Sequence of chain 1.A:
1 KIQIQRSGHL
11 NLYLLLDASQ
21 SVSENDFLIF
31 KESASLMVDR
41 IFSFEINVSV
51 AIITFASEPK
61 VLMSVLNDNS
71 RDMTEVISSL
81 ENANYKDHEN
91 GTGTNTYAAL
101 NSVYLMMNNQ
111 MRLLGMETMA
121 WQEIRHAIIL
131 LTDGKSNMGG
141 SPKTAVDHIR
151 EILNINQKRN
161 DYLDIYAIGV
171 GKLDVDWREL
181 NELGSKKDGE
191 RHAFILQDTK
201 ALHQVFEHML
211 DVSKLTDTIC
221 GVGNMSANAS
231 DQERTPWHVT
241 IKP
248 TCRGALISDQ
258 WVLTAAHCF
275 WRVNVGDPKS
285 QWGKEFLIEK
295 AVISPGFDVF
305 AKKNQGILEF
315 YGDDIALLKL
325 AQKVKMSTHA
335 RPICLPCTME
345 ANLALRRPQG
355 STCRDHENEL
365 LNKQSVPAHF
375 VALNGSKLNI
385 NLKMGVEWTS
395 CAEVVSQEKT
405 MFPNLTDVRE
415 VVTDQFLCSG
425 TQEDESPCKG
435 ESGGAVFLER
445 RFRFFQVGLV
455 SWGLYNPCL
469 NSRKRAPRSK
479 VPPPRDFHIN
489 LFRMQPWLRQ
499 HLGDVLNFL

Binding-site contacts:
Ligand atom C6 contacts residue GLN309 of chain 1.A at 4.5 Å.
Ligand atom C6 contacts residue THR410 of chain 1.A at 3.7 Å.
Ligand atom O5 contacts residue ASN408 of chain 1.A at 2.8 Å (h-bond).
Ligand atom C3 contacts residue ASN408 of chain 1.A at 4.1 Å.
Ligand atom C2 contacts residue GLN309 of chain 1.A at 3.6 Å.
Ligand atom C3 contacts residue GLN309 of chain 1.A at 3.6 Å.
Ligand atom O7 contacts residue GLN309 of chain 1.A at 3.5 Å.
Ligand atom C1 contacts residue ASN408 of chain 1.A at 2.2 Å.
Ligand atom C5 contacts residue ASN408 of chain 1.A at 4.2 Å.
Ligand atom C2 contacts residue ASN408 of chain 1.A at 2.6 Å.
Ligand atom O5 contacts residue THR410 of chain 1.A at 4.0 Å.
Ligand atom C8 contacts residue ASN408 of chain 1.A at 4.3 Å.
Ligand atom C1 contacts residue GLN309 of chain 1.A at 3.7 Å.
Ligand atom O3 contacts residue GLN309 of chain 1.A at 2.7 Å (h-bond).
Ligand atom C7 contacts residue ASN408 of chain 1.A at 3.3 Å.
Ligand atom C7 contacts residue GLN309 of chain 1.A at 4.5 Å.
Ligand atom C5 contacts residue THR410 of chain 1.A at 4.1 Å.
Ligand atom O7 contacts residue ASN308 of chain 1.A at 4.0 Å.
Ligand atom C4 contacts residue GLN309 of chain 1.A at 3.7 Å.
Ligand atom O5 contacts residue GLN309 of chain 1.A at 3.9 Å.
Ligand atom O6 contacts residue GLN309 of chain 1.A at 3.2 Å (h-bond).
Ligand atom O7 contacts residue ASN408 of chain 1.A at 3.6 Å (h-bond).
Ligand atom N2 contacts residue ASN408 of chain 1.A at 2.9 Å (h-bond).

This protein binds this small molecule.
Small molecule (SMILES): CC(=O)N[C@H]1[C@H](O[C@H]2[C@H](O[C@@H]3O[C@H](CO)[C@@H](O)[C@H](O)[C@H]3NC(C)=O)[C@@H](CO)OC[C@@H]2NC(C)=O)O[C@H](CO)[C@@H](O)[C@@H]1O